Binding-site contacts:
Ligand atom P contacts residue HIS265 of chain 1.B at 3.5 Å.
Ligand atom C2A contacts residue ASN155 of chain 1.B at 3.4 Å.
Ligand atom N contacts residue SER153 of chain 1.B at 3.5 Å (h-bond).
Ligand atom C5A contacts residue GLY261 of chain 1.B at 3.4 Å.
Ligand atom O2P contacts residue SER263 of chain 1.B at 2.8 Å (h-bond).
Ligand atom OXT contacts residue PHE156 of chain 1.B at 3.3 Å.
Ligand atom C2A contacts residue SER341 of chain 1.B at 3.2 Å.
Ligand atom OXT contacts residue SER153 of chain 1.B at 3.2 Å (h-bond).
Ligand atom O contacts residue SER153 of chain 1.B at 3.1 Å (h-bond).
Ligand atom SG contacts residue GLY261 of chain 1.B at 3.5 Å.
Ligand atom C6 contacts residue PRO368 of chain 1.B at 3.5 Å (hydrophobic).
Ligand atom C contacts residue PHE156 of chain 1.B at 3.5 Å (hydrophobic).
Ligand atom O contacts residue PHE156 of chain 1.B at 3.0 Å (h-bond).
Ligand atom O contacts residue ASN155 of chain 1.B at 3.4 Å (h-bond).
Ligand atom OXT contacts residue GLN224 of chain 1.B at 2.8 Å (h-bond).
Ligand atom C6 contacts residue SER259 of chain 1.B at 3.6 Å.
Ligand atom N contacts residue GLY295 of chain 1.B at 3.3 Å (h-bond).
Ligand atom CB contacts residue SER153 of chain 1.B at 2.7 Å.
Ligand atom O2P contacts residue GLY261 of chain 1.B at 2.7 Å (h-bond).
Ligand atom OXT contacts residue THR152 of chain 1.B at 2.8 Å (h-bond).
Ligand atom C5 contacts residue GLY295 of chain 1.B at 3.2 Å.
Ligand atom P contacts residue THR262 of chain 1.B at 3.3 Å.
Ligand atom C2 contacts residue SER341 of chain 1.B at 3.4 Å.
Ligand atom O3 contacts residue ASN155 of chain 1.B at 3.0 Å (h-bond).
Ligand atom O3P contacts residue GLY264 of chain 1.B at 3.5 Å (h-bond).
Ligand atom C6 contacts residue ILE296 of chain 1.B at 3.2 Å (hydrophobic).
Ligand atom O4P contacts residue HIS265 of chain 1.B at 3.0 Å (h-bond).
Ligand atom C4 contacts residue GLY295 of chain 1.B at 3.2 Å.
Ligand atom SG contacts residue TYR225 of chain 1.B at 3.1 Å (h-bond).
Ligand atom CA contacts residue SER153 of chain 1.B at 3.3 Å.
Ligand atom N1 contacts residue PRO368 of chain 1.B at 3.1 Å.
Ligand atom N1 contacts residue SER341 of chain 1.B at 2.7 Å (h-bond).
Ligand atom O contacts residue THR152 of chain 1.B at 3.4 Å (h-bond).
Ligand atom O3P contacts residue THR262 of chain 1.B at 3.5 Å (h-bond).
Ligand atom O2P contacts residue THR262 of chain 1.B at 3.2 Å (h-bond).
Ligand atom O1P contacts residue THR262 of chain 1.B at 2.8 Å (h-bond).
Ligand atom C contacts residue SER153 of chain 1.B at 3.1 Å.
Ligand atom C2 contacts residue PRO368 of chain 1.B at 3.5 Å (hydrophobic).
Ligand atom O3P contacts residue HIS265 of chain 1.B at 3.0 Å (h-bond).
Ligand atom C contacts residue THR152 of chain 1.B at 3.5 Å.

This small molecule binds to this protein.
Small molecule (SMILES): Cc1ncc(COP(=O)(O)O)c(/C=N/[C@@H](CS)C(=O)O)c1O

Sequence of chain 1.B:
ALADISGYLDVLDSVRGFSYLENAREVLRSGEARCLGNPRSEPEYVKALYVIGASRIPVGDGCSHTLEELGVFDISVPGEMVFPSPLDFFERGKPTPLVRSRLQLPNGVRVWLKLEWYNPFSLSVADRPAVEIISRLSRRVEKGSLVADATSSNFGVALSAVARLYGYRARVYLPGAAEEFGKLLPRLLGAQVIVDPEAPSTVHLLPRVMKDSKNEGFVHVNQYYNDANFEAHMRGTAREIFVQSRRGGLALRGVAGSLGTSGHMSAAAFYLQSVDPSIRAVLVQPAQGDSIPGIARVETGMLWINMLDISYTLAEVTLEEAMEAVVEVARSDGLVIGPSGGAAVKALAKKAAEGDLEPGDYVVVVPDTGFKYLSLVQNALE